A protein and the small-molecule ligand that binds it are described below.
Small molecule (SMILES): CC(=O)N[C@@H]1[C@@H](O)[C@H](O)[C@@H](CO)O[C@H]1O

Binding-site contacts:
Ligand atom C7 contacts residue ASN550 of chain 1.A at 3.5 Å.
Ligand atom O5 contacts residue ASN550 of chain 1.A at 2.4 Å (h-bond).
Ligand atom C3 contacts residue ASN550 of chain 1.A at 3.6 Å.
Ligand atom C7 contacts residue GLY551 of chain 1.A at 4.3 Å.
Ligand atom C8 contacts residue ASN550 of chain 1.A at 4.5 Å.
Ligand atom C4 contacts residue ASN550 of chain 1.A at 4.1 Å.
Ligand atom C1 contacts residue ASN550 of chain 1.A at 1.4 Å.
Ligand atom O7 contacts residue ASN550 of chain 1.A at 3.8 Å.
Ligand atom C1 contacts residue ASN528 of chain 1.A at 3.9 Å.
Ligand atom N2 contacts residue ASN550 of chain 1.A at 2.7 Å (h-bond).
Ligand atom N2 contacts residue GLY551 of chain 1.A at 4.2 Å.
Ligand atom N2 contacts residue ASN528 of chain 1.A at 4.0 Å.
Ligand atom C8 contacts residue GLY551 of chain 1.A at 3.6 Å.
Ligand atom C2 contacts residue ASN550 of chain 1.A at 2.3 Å.
Ligand atom C5 contacts residue ASN550 of chain 1.A at 3.7 Å.

Sequence of chain 1.A:
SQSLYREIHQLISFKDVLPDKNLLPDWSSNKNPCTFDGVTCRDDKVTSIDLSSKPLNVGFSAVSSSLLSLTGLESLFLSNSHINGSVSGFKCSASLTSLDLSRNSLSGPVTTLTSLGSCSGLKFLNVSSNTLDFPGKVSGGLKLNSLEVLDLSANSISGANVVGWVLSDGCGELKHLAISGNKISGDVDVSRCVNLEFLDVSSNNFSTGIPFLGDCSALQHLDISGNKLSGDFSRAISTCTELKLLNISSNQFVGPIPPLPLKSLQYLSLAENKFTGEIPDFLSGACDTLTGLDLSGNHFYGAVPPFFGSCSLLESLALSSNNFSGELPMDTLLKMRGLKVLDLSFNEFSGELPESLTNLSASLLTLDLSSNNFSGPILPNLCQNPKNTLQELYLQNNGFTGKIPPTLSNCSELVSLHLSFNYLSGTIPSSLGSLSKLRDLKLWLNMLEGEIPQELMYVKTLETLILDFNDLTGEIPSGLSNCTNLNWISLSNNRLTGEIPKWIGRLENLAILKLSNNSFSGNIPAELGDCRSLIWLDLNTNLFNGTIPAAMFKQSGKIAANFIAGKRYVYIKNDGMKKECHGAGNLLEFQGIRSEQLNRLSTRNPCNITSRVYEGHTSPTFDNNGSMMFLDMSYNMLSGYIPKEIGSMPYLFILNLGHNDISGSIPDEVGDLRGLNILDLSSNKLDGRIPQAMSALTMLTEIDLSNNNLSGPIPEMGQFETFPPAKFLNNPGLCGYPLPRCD